Sequence of chain 1.D:
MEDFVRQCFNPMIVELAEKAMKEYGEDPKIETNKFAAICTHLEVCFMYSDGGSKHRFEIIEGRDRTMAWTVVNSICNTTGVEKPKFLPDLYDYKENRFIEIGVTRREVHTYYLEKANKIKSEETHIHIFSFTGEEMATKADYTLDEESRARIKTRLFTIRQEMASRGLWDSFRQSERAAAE

Binding-site contacts:
Ligand atom O3 contacts residue MN1 of chain 1.T at 2.3 Å.
Ligand atom O6 contacts residue MN1 of chain 1.T at 2.7 Å.
Ligand atom O3 contacts residue GLU61 of chain 1.D at 4.3 Å.
Ligand atom C18 contacts residue MN1 of chain 1.U at 3.9 Å.
Ligand atom C6 contacts residue MN1 of chain 1.T at 3.4 Å.
Ligand atom O6 contacts residue GLY102 of chain 1.D at 4.4 Å.
Ligand atom C9 contacts residue TYR111 of chain 1.D at 3.9 Å (hydrophobic).
Ligand atom O3 contacts residue MN1 of chain 1.U at 2.5 Å.
Ligand atom O9 contacts residue MN1 of chain 1.U at 2.3 Å.
Ligand atom O3 contacts residue ASP89 of chain 1.D at 3.4 Å (salt-bridge).
Ligand atom C6 contacts residue TYR111 of chain 1.D at 4.3 Å (hydrophobic).
Ligand atom O9 contacts residue ASP89 of chain 1.D at 4.2 Å.
Ligand atom C3 contacts residue MN1 of chain 1.U at 3.6 Å.
Ligand atom C6 contacts residue GLU100 of chain 1.D at 3.9 Å.
Ligand atom C6 contacts residue HIS41 of chain 1.D at 4.2 Å.
Ligand atom C9 contacts residue LYS115 of chain 1.D at 3.7 Å.
Ligand atom C21 contacts residue MN1 of chain 1.U at 3.2 Å.
Ligand atom C6 contacts residue LYS115 of chain 1.D at 3.4 Å.
Ligand atom C3 contacts residue LYS115 of chain 1.D at 4.2 Å.
Ligand atom O6 contacts residue HIS41 of chain 1.D at 3.5 Å (h-bond).
Ligand atom O6 contacts residue ILE101 of chain 1.D at 3.4 Å (h-bond).
Ligand atom O17 contacts residue MN1 of chain 1.U at 4.0 Å.
Ligand atom O9 contacts residue GLU61 of chain 1.D at 3.2 Å (salt-bridge).
Ligand atom C3 contacts residue HIS41 of chain 1.D at 4.1 Å.
Ligand atom O3 contacts residue ILE101 of chain 1.D at 4.3 Å.
Ligand atom C3 contacts residue GLU100 of chain 1.D at 3.8 Å.
Ligand atom C3 contacts residue MN1 of chain 1.T at 3.2 Å.
Ligand atom C21 contacts residue GLU61 of chain 1.D at 4.5 Å.
Ligand atom O6 contacts residue LYS115 of chain 1.D at 3.2 Å (salt-bridge).
Ligand atom O3 contacts residue HIS41 of chain 1.D at 3.4 Å.
Ligand atom O3 contacts residue GLU100 of chain 1.D at 3.1 Å (salt-bridge).
Ligand atom O6 contacts residue GLU100 of chain 1.D at 3.3 Å (salt-bridge).
Ligand atom O6 contacts residue TYR111 of chain 1.D at 3.7 Å.

This small molecule binds to this protein.
Small molecule (SMILES): O=C(O)c1cccc(O)c1O